A protein and the small-molecule ligand that binds it are described below.
Small molecule (SMILES): CC[C@H](C)[C@H](NC(=O)[C@H](CC(C)C)NP(=O)(O)CNC(=O)OCc1ccccc1)C(=O)O

Sequence of chain 1.A:
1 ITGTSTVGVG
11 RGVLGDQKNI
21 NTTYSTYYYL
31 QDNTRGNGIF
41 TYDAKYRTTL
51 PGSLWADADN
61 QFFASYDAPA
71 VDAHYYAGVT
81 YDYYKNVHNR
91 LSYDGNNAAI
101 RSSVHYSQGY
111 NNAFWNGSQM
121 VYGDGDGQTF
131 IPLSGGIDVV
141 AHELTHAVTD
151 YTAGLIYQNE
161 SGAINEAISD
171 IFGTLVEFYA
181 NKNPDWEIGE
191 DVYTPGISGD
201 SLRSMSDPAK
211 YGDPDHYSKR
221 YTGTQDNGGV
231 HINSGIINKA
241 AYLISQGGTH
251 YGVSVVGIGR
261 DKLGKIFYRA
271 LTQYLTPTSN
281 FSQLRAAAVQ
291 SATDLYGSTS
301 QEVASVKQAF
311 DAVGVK

Binding-site contacts:
Ligand atom O22 contacts residue ZN1 of chain 1.J at 2.0 Å.
Ligand atom C3 contacts residue GOL1 of chain 1.E at 3.6 Å.
Ligand atom O23 contacts residue ZN1 of chain 1.J at 3.1 Å.
Ligand atom N13 contacts residue ALA113 of chain 1.A at 2.9 Å (h-bond).
Ligand atom C15 contacts residue HIS231 of chain 1.A at 3.6 Å.
Ligand atom O21 contacts residue DMS1 of chain 1.H at 3.1 Å.
Ligand atom N16 contacts residue ASN112 of chain 1.A at 3.2 Å (h-bond).
Ligand atom C24 contacts residue GLU143 of chain 1.A at 3.4 Å.
Ligand atom O23 contacts residue ALA113 of chain 1.A at 3.4 Å (h-bond).
Ligand atom C18 contacts residue HIS231 of chain 1.A at 3.4 Å.
Ligand atom N13 contacts residue ASN112 of chain 1.A at 3.2 Å (h-bond).
Ligand atom C14 contacts residue GLU143 of chain 1.A at 3.6 Å.
Ligand atom O22 contacts residue HIS231 of chain 1.A at 2.8 Å (h-bond).
Ligand atom O23 contacts residue GLU143 of chain 1.A at 2.6 Å (salt-bridge).
Ligand atom C24 contacts residue ASN112 of chain 1.A at 3.6 Å.
Ligand atom O20 contacts residue HIS231 of chain 1.A at 3.6 Å.
Ligand atom O22 contacts residue HIS142 of chain 1.A at 3.4 Å (h-bond).
Ligand atom O20 contacts residue ASN112 of chain 1.A at 2.9 Å (h-bond).
Ligand atom O23 contacts residue GOL1 of chain 1.E at 2.8 Å (h-bond).
Ligand atom N16 contacts residue HIS231 of chain 1.A at 3.6 Å.
Ligand atom P12 contacts residue ZN1 of chain 1.J at 3.0 Å.
Ligand atom O21 contacts residue PHE114 of chain 1.A at 3.5 Å.
Ligand atom O8 contacts residue TYR157 of chain 1.A at 3.5 Å.
Ligand atom O23 contacts residue HIS146 of chain 1.A at 3.4 Å.
Ligand atom O19 contacts residue HIS231 of chain 1.A at 3.4 Å (h-bond).
Ligand atom C26 contacts residue LEU202 of chain 1.A at 3.4 Å (hydrophobic).
Ligand atom C17 contacts residue HIS231 of chain 1.A at 3.6 Å.
Ligand atom C11 contacts residue ALA113 of chain 1.A at 3.4 Å (hydrophobic).
Ligand atom C30 contacts residue ASN112 of chain 1.A at 3.5 Å.
Ligand atom O28 contacts residue HIS231 of chain 1.A at 3.2 Å.
Ligand atom N10 contacts residue GOL1 of chain 1.E at 3.4 Å (h-bond).
Ligand atom N10 contacts residue TYR157 of chain 1.A at 3.4 Å (h-bond).
Ligand atom O22 contacts residue TYR157 of chain 1.A at 3.4 Å (h-bond).
Ligand atom O28 contacts residue ARG203 of chain 1.A at 2.9 Å (salt-bridge).
Ligand atom O22 contacts residue GLU166 of chain 1.A at 2.9 Å (salt-bridge).
Ligand atom O22 contacts residue HIS146 of chain 1.A at 3.6 Å (h-bond).
Ligand atom N13 contacts residue GLU143 of chain 1.A at 3.4 Å (salt-bridge).
Ligand atom P12 contacts residue ALA113 of chain 1.A at 3.4 Å.
Ligand atom O8 contacts residue GOL1 of chain 1.E at 3.3 Å.
Ligand atom C6 contacts residue TRP115 of chain 1.A at 3.6 Å (hydrophobic).